This protein binds this small molecule.
Small molecule (SMILES): [H]/N=C(\N)c1cccc(C[C@H](NS(=O)(=O)c2ccc(C)cc2)C(=O)N2CCCCC2)c1

Sequence of chain 1.A:
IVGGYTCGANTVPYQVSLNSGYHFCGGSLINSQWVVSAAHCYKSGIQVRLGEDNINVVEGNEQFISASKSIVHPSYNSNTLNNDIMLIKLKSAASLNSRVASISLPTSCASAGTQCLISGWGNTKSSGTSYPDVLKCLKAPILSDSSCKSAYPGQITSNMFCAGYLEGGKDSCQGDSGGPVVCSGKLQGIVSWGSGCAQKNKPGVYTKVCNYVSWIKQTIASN

Binding-site contacts:
Ligand atom NG2 contacts residue SER172 of chain 1.A at 3.5 Å (h-bond).
Ligand atom O1S contacts residue SER195 of chain 1.A at 3.5 Å.
Ligand atom CD1 contacts residue GLY196 of chain 1.A at 3.6 Å.
Ligand atom NG2 contacts residue ASP171 of chain 1.A at 2.9 Å (salt-bridge).
Ligand atom N contacts residue GLY194 of chain 1.A at 3.1 Å (h-bond).
Ligand atom CD1 contacts residue GLY194 of chain 1.A at 3.8 Å.
Ligand atom CD2 contacts residue GLN174 of chain 1.A at 3.8 Å.
Ligand atom CG contacts residue GLN174 of chain 1.A at 3.7 Å.
Ligand atom C1 contacts residue GLY194 of chain 1.A at 3.8 Å.
Ligand atom NG2 contacts residue CYS197 of chain 1.A at 3.8 Å.
Ligand atom CF contacts residue SER172 of chain 1.A at 3.1 Å.
Ligand atom CF contacts residue GLY196 of chain 1.A at 3.9 Å.
Ligand atom C61 contacts residue SER192 of chain 1.A at 3.3 Å.
Ligand atom CD2 contacts residue CYS173 of chain 1.A at 3.8 Å (hydrophobic).
Ligand atom C41 contacts residue HIS40 of chain 1.A at 3.9 Å.
Ligand atom S contacts residue GLY194 of chain 1.A at 3.5 Å (h-bond).
Ligand atom CE1 contacts residue SER172 of chain 1.A at 3.6 Å.
Ligand atom CZ contacts residue VAL191 of chain 1.A at 3.9 Å (hydrophobic).
Ligand atom CE2 contacts residue SER192 of chain 1.A at 3.9 Å.
Ligand atom O contacts residue TRP193 of chain 1.A at 3.1 Å.
Ligand atom C51 contacts residue LEU81 of chain 1.A at 3.7 Å (hydrophobic).
Ligand atom CZ contacts residue SER172 of chain 1.A at 3.8 Å.
Ligand atom CE2 contacts residue VAL191 of chain 1.A at 3.8 Å (hydrophobic).
Ligand atom O contacts residue GLY194 of chain 1.A at 3.1 Å (h-bond).
Ligand atom NG2 contacts residue GLY196 of chain 1.A at 2.8 Å (h-bond).
Ligand atom O1S contacts residue GLY196 of chain 1.A at 3.0 Å (h-bond).
Ligand atom NG1 contacts residue GLY204 of chain 1.A at 3.3 Å.
Ligand atom NG1 contacts residue TRP193 of chain 1.A at 3.8 Å.
Ligand atom CF contacts residue GLY194 of chain 1.A at 3.9 Å.
Ligand atom C2 contacts residue GLY194 of chain 1.A at 3.1 Å.
Ligand atom CB contacts residue GLN174 of chain 1.A at 3.8 Å.
Ligand atom CF contacts residue ASP171 of chain 1.A at 3.5 Å.
Ligand atom CE2 contacts residue CYS173 of chain 1.A at 3.8 Å (hydrophobic).
Ligand atom O1S contacts residue GLY194 of chain 1.A at 3.1 Å (h-bond).
Ligand atom CE1 contacts residue TRP193 of chain 1.A at 3.8 Å (hydrophobic).
Ligand atom CF contacts residue TRP193 of chain 1.A at 3.9 Å (hydrophobic).
Ligand atom NG1 contacts residue ASP171 of chain 1.A at 3.0 Å (salt-bridge).
Ligand atom NG1 contacts residue SER172 of chain 1.A at 3.0 Å (h-bond).
Ligand atom CE1 contacts residue GLY194 of chain 1.A at 3.7 Å.
Ligand atom NG2 contacts residue GLY194 of chain 1.A at 3.6 Å.